Sequence of chain 1.C:
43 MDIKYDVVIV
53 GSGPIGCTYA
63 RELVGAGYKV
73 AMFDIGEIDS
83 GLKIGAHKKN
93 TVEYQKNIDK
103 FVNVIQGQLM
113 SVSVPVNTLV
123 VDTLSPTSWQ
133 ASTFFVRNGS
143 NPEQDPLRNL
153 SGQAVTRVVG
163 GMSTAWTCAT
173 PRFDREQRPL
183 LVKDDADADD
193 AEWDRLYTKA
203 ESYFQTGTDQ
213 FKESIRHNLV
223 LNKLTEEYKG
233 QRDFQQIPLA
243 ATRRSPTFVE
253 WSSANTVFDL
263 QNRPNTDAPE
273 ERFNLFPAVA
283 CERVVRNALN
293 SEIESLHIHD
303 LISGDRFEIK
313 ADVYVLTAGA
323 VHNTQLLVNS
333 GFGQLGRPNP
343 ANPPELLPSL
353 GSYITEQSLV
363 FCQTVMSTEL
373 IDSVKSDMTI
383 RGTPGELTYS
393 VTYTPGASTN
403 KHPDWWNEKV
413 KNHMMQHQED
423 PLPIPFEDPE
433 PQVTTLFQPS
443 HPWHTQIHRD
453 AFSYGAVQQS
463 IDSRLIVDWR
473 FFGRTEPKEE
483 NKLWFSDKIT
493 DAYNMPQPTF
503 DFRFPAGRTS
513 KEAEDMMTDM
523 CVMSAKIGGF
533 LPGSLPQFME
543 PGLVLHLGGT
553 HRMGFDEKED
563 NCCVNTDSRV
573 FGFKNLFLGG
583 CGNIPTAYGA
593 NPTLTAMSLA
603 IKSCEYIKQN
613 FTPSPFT

A small-molecule ligand and the protein it binds are described below.
Small molecule (SMILES): OC[C@H]1O[C@@H](O)[C@H](F)[C@@H](O)[C@@H]1O

Binding-site contacts:
Ligand atom F2 contacts residue FAD1 of chain 1.N at 2.9 Å.
Ligand atom C2 contacts residue THR169 of chain 1.C at 4.0 Å.
Ligand atom O4 contacts residue HIS548 of chain 1.C at 3.2 Å (h-bond).
Ligand atom C3 contacts residue ASN593 of chain 1.C at 3.6 Å.
Ligand atom F2 contacts residue ALA171 of chain 1.C at 3.9 Å.
Ligand atom C5 contacts residue VAL546 of chain 1.C at 4.1 Å (hydrophobic).
Ligand atom C2 contacts residue GLN448 of chain 1.C at 3.5 Å.
Ligand atom O3 contacts residue HIS548 of chain 1.C at 2.4 Å (h-bond).
Ligand atom O3 contacts residue PHE474 of chain 1.C at 4.1 Å.
Ligand atom O1 contacts residue ARG472 of chain 1.C at 3.1 Å.
Ligand atom C1 contacts residue ASP452 of chain 1.C at 3.8 Å.
Ligand atom C3 contacts residue FAD1 of chain 1.N at 3.2 Å.
Ligand atom F2 contacts residue GLN448 of chain 1.C at 3.0 Å.
Ligand atom F2 contacts residue THR169 of chain 1.C at 3.4 Å.
Ligand atom O5 contacts residue ARG472 of chain 1.C at 3.9 Å.
Ligand atom C1 contacts residue THR169 of chain 1.C at 3.6 Å.
Ligand atom F2 contacts residue ASN593 of chain 1.C at 3.2 Å.
Ligand atom O1 contacts residue THR169 of chain 1.C at 4.2 Å.
Ligand atom C4 contacts residue FAD1 of chain 1.N at 3.8 Å.
Ligand atom C6 contacts residue LEU545 of chain 1.C at 4.1 Å (hydrophobic).
Ligand atom O4 contacts residue FAD1 of chain 1.N at 3.2 Å.
Ligand atom C1 contacts residue GLN448 of chain 1.C at 3.8 Å.
Ligand atom O1 contacts residue GLN448 of chain 1.C at 3.1 Å (h-bond).
Ligand atom O1 contacts residue HIS450 of chain 1.C at 3.4 Å.
Ligand atom C2 contacts residue ASN593 of chain 1.C at 3.6 Å.
Ligand atom O4 contacts residue VAL546 of chain 1.C at 2.8 Å (h-bond).
Ligand atom O5 contacts residue ASP452 of chain 1.C at 4.1 Å.
Ligand atom O6 contacts residue LEU545 of chain 1.C at 4.2 Å.
Ligand atom C3 contacts residue HIS548 of chain 1.C at 3.3 Å.
Ligand atom C4 contacts residue HIS548 of chain 1.C at 3.4 Å.
Ligand atom C2 contacts residue FAD1 of chain 1.N at 3.8 Å.
Ligand atom C6 contacts residue LEU361 of chain 1.C at 4.1 Å (hydrophobic).
Ligand atom O3 contacts residue ASN593 of chain 1.C at 2.6 Å (h-bond).
Ligand atom C6 contacts residue VAL546 of chain 1.C at 3.6 Å (hydrophobic).
Ligand atom C2 contacts residue PHE474 of chain 1.C at 3.9 Å (hydrophobic).
Ligand atom O1 contacts residue PHE474 of chain 1.C at 4.1 Å.
Ligand atom O1 contacts residue ASP452 of chain 1.C at 3.4 Å (salt-bridge).
Ligand atom O3 contacts residue FAD1 of chain 1.N at 3.2 Å.
Ligand atom C1 contacts residue ARG472 of chain 1.C at 4.0 Å.
Ligand atom C4 contacts residue VAL546 of chain 1.C at 3.4 Å (hydrophobic).